Binding-site contacts:
Ligand atom O7 contacts residue ASN788 of chain 1.C at 3.5 Å (h-bond).
Ligand atom C4 contacts residue ASN788 of chain 1.C at 4.3 Å.
Ligand atom C1 contacts residue ASN788 of chain 1.C at 1.5 Å.
Ligand atom C7 contacts residue ASN788 of chain 1.C at 3.6 Å.
Ligand atom N2 contacts residue ASN788 of chain 1.C at 2.9 Å (h-bond).
Ligand atom C5 contacts residue ASN788 of chain 1.C at 3.8 Å.
Ligand atom O5 contacts residue ASN788 of chain 1.C at 2.4 Å (h-bond).
Ligand atom C8 contacts residue ASN788 of chain 1.C at 3.8 Å.
Ligand atom C3 contacts residue ASN788 of chain 1.C at 3.9 Å.
Ligand atom C2 contacts residue ASN788 of chain 1.C at 2.5 Å.

A small-molecule ligand and the protein it binds are described below.
Small molecule (SMILES): CC(=O)N[C@@H]1[C@@H](O)[C@H](O)[C@@H](CO)O[C@H]1O

Sequence of chain 1.C:
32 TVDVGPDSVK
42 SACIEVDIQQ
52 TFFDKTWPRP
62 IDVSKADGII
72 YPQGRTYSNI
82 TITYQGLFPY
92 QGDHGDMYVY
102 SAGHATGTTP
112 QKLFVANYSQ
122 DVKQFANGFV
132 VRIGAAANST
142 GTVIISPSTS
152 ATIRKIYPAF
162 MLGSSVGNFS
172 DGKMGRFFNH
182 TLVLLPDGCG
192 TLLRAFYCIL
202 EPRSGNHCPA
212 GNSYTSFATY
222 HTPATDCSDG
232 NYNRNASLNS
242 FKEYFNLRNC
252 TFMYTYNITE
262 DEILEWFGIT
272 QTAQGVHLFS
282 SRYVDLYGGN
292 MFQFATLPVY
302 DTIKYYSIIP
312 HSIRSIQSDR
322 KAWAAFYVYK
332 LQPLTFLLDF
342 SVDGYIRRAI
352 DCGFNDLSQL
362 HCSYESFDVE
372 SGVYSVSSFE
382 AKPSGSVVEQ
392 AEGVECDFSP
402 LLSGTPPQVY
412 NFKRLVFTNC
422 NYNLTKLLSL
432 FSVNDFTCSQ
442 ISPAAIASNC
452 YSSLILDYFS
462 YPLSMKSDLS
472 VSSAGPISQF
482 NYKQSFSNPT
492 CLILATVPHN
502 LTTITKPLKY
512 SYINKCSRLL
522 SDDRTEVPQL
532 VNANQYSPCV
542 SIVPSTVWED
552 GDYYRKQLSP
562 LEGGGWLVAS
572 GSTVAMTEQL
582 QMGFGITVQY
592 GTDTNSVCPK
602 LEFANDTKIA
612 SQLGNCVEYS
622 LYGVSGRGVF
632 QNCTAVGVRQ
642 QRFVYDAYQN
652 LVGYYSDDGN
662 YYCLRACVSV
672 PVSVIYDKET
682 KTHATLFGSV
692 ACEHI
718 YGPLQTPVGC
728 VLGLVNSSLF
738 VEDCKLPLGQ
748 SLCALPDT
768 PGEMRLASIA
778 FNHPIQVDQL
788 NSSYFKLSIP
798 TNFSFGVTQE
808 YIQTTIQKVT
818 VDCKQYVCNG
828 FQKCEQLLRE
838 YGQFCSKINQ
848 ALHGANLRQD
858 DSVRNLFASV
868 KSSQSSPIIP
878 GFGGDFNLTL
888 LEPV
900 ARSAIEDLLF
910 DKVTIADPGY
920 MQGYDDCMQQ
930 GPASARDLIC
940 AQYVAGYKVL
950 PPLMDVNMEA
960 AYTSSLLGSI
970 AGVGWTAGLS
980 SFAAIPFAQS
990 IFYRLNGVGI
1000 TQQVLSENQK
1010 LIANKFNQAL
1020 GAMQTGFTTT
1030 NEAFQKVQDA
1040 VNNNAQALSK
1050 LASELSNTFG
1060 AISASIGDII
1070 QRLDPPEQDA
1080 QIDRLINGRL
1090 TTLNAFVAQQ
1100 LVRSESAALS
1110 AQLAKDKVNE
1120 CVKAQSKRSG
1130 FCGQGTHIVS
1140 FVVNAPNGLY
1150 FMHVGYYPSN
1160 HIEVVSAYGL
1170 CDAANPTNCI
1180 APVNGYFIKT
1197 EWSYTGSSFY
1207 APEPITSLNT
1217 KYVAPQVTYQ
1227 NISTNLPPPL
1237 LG